Binding-site contacts:
Ligand atom C2 contacts residue TYR193 of chain 53.A at 3.8 Å (hydrophobic).
Ligand atom C6 contacts residue HIS241 of chain 53.A at 3.7 Å.
Ligand atom O4 contacts residue ASN215 of chain 53.A at 3.4 Å (h-bond).
Ligand atom C2 contacts residue MET217 of chain 53.A at 3.5 Å (hydrophobic).
Ligand atom O5 contacts residue LEU103 of chain 53.A at 3.0 Å (h-bond).
Ligand atom C6 contacts residue ILE101 of chain 53.A at 3.2 Å (hydrophobic).
Ligand atom C4 contacts residue HIS263 of chain 53.A at 3.7 Å.
Ligand atom O3 contacts residue TYR194 of chain 53.A at 3.9 Å.
Ligand atom O2 contacts residue TYR193 of chain 53.A at 3.9 Å.
Ligand atom O3 contacts residue MET217 of chain 53.A at 2.5 Å (h-bond).
Ligand atom O6 contacts residue THR102 of chain 53.A at 2.4 Å.
Ligand atom O4 contacts residue THR102 of chain 53.A at 3.8 Å.
Ligand atom O6 contacts residue ILE101 of chain 53.A at 2.1 Å (h-bond).
Ligand atom C6 contacts residue THR102 of chain 53.A at 1.9 Å.
Ligand atom C6 contacts residue LEU103 of chain 53.A at 2.7 Å (hydrophobic).
Ligand atom O4 contacts residue ILE101 of chain 53.A at 4.0 Å.
Ligand atom O5 contacts residue THR102 of chain 53.A at 3.6 Å.
Ligand atom O2 contacts residue MET217 of chain 53.A at 3.3 Å (h-bond).
Ligand atom C1 contacts residue MET195 of chain 53.A at 3.2 Å (hydrophobic).
Ligand atom O3 contacts residue ILE101 of chain 53.A at 3.5 Å.
Ligand atom O6 contacts residue HIS241 of chain 53.A at 4.0 Å.
Ligand atom O1 contacts residue GLN104 of chain 53.A at 3.9 Å.
Ligand atom O1 contacts residue MET195 of chain 53.A at 3.8 Å.
Ligand atom C3 contacts residue MET217 of chain 53.A at 3.2 Å (hydrophobic).
Ligand atom C6 contacts residue LEU103 of chain 53.A at 3.2 Å (hydrophobic).
Ligand atom O2 contacts residue ASN215 of chain 53.A at 3.5 Å.
Ligand atom C4 contacts residue ASN215 of chain 53.A at 4.0 Å.
Ligand atom O6 contacts residue LEU103 of chain 53.A at 3.3 Å.
Ligand atom O3 contacts residue ASN215 of chain 53.A at 2.1 Å.
Ligand atom C4 contacts residue THR102 of chain 53.A at 3.9 Å.
Ligand atom C5 contacts residue THR102 of chain 53.A at 2.8 Å.
Ligand atom C5 contacts residue LEU103 of chain 53.A at 3.5 Å (hydrophobic).
Ligand atom O1 contacts residue TYR194 of chain 53.A at 3.8 Å.
Ligand atom C3 contacts residue ASN215 of chain 53.A at 3.5 Å.
Ligand atom O6 contacts residue LEU103 of chain 53.A at 4.0 Å.
Ligand atom C5 contacts residue LEU103 of chain 53.A at 3.0 Å (hydrophobic).
Ligand atom O4 contacts residue HIS263 of chain 53.A at 2.6 Å.
Ligand atom C5 contacts residue HIS263 of chain 53.A at 3.9 Å.
Ligand atom O5 contacts residue LEU103 of chain 53.A at 3.3 Å.
Ligand atom O2 contacts residue MET195 of chain 53.A at 3.6 Å.

Sequence of chain 53.A:
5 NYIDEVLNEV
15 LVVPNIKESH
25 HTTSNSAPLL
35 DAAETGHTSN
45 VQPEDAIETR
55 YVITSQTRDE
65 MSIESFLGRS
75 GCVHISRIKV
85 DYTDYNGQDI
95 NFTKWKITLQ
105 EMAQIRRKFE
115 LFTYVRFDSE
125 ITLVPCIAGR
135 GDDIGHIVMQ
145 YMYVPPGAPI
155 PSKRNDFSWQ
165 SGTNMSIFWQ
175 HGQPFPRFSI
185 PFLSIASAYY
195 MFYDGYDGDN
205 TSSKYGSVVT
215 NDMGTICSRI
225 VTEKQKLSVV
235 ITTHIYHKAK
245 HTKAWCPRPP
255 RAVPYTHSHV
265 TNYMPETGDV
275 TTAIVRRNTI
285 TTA

A small-molecule ligand and the protein it binds are described below.
Small molecule (SMILES): OC[C@H]1O[C@@](CO)(O[C@H]2O[C@H](CO)[C@@H](O)[C@H](O)[C@H]2O)[C@@H](O)[C@@H]1O